Binding-site contacts:
Ligand atom C7 contacts residue GLU17 of chain 1.A at 4.2 Å.
Ligand atom O5 contacts residue ASN27 of chain 1.A at 2.4 Å (h-bond).
Ligand atom C5 contacts residue ASN27 of chain 1.A at 3.7 Å.
Ligand atom C4 contacts residue ASN27 of chain 1.A at 4.3 Å.
Ligand atom C2 contacts residue ASN27 of chain 1.A at 2.6 Å.
Ligand atom C7 contacts residue ASN27 of chain 1.A at 3.7 Å.
Ligand atom O6 contacts residue TYR41 of chain 1.B at 3.4 Å (h-bond).
Ligand atom C8 contacts residue ALA26 of chain 1.A at 4.5 Å (hydrophobic).
Ligand atom O7 contacts residue GLU17 of chain 1.A at 3.7 Å.
Ligand atom N2 contacts residue ASN27 of chain 1.A at 3.0 Å (h-bond).
Ligand atom C6 contacts residue TYR41 of chain 1.B at 3.2 Å (hydrophobic).
Ligand atom C8 contacts residue GLU17 of chain 1.A at 3.8 Å.
Ligand atom C1 contacts residue ASN27 of chain 1.A at 1.5 Å.
Ligand atom C3 contacts residue ASN27 of chain 1.A at 3.9 Å.
Ligand atom O7 contacts residue ASN27 of chain 1.A at 4.0 Å.
Ligand atom C8 contacts residue PHE22 of chain 1.A at 3.8 Å (hydrophobic).

Sequence of chain 1.A:
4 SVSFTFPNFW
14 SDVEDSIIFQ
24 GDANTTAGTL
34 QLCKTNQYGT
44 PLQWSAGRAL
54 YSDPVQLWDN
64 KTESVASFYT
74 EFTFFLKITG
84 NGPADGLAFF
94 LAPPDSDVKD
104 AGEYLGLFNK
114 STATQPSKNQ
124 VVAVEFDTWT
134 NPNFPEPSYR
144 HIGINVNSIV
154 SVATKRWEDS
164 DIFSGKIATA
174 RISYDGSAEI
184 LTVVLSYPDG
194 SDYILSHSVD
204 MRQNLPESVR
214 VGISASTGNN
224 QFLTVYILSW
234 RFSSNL

A protein and the small-molecule ligand that binds it are described below.
Small molecule (SMILES): CC(=O)N[C@H]1[C@H](O[C@H]2[C@H](O)[C@@H](NC(C)=O)CO[C@@H]2CO)O[C@H](CO)[C@@H](O)[C@@H]1O

Sequence of chain 1.B:
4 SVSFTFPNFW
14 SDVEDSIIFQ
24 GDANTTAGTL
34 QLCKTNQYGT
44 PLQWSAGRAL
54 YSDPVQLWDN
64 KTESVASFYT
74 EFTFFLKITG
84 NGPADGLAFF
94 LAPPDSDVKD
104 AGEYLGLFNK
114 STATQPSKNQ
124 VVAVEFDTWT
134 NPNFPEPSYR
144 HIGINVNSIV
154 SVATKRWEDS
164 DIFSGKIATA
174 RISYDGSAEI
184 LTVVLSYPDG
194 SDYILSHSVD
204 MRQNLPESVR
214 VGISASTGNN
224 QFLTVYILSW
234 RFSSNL